The protein below binds the small molecule below.
Small molecule (SMILES): CCCCCCCCCCO[C@@H]1O[C@H](CO)[C@@H](O[C@H]2O[C@H](CO)[C@@H](O)[C@H](O)[C@H]2O)[C@H](O)[C@H]1O

Sequence of chain 1.C:
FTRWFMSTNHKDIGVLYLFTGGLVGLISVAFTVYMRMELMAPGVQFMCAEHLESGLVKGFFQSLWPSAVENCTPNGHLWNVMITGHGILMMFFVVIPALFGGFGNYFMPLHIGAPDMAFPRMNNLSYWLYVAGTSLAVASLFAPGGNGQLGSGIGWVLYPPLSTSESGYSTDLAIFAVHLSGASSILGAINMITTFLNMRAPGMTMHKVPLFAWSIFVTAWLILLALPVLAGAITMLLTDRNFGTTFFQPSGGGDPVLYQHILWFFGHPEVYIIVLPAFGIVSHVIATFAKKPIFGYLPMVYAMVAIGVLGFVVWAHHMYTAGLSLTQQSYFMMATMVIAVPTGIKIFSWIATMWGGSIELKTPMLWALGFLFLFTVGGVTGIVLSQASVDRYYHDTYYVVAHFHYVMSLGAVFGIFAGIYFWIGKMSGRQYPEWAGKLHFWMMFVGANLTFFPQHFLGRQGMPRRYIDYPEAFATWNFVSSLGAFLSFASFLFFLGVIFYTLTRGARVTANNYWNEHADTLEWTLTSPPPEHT

Binding-site contacts:
Ligand atom C22 contacts residue TRD1 of chain 1.JA at 3.9 Å.
Ligand atom C7 contacts residue GLN61 of chain 1.C at 4.4 Å.
Ligand atom C6 contacts residue PRO82 of chain 1.C at 4.0 Å (hydrophobic).
Ligand atom O3 contacts residue SER83 of chain 1.C at 4.3 Å.
Ligand atom O49 contacts residue PHE62 of chain 1.C at 2.8 Å.
Ligand atom C34 contacts residue VAL49 of chain 1.C at 4.2 Å (hydrophobic).
Ligand atom C28 contacts residue PHE502 of chain 1.C at 4.3 Å (hydrophobic).
Ligand atom C5 contacts residue GLN61 of chain 1.C at 3.7 Å.
Ligand atom C43 contacts residue PHE505 of chain 1.C at 3.7 Å (hydrophobic).
Ligand atom O49 contacts residue PRO82 of chain 1.C at 3.6 Å.
Ligand atom C1 contacts residue MET56 of chain 1.C at 4.5 Å (hydrophobic).
Ligand atom C37 contacts residue PHE505 of chain 1.C at 4.2 Å (hydrophobic).
Ligand atom C37 contacts residue VAL49 of chain 1.C at 4.0 Å (hydrophobic).
Ligand atom C43 contacts residue PHE502 of chain 1.C at 3.8 Å (hydrophobic).
Ligand atom O49 contacts residue MET56 of chain 1.C at 4.2 Å.
Ligand atom O55 contacts residue GLN61 of chain 1.C at 3.8 Å.
Ligand atom C43 contacts residue ALA506 of chain 1.C at 4.4 Å (hydrophobic).
Ligand atom C18 contacts residue PHE62 of chain 1.C at 4.1 Å (hydrophobic).
Ligand atom C25 contacts residue PHE502 of chain 1.C at 4.2 Å (hydrophobic).
Ligand atom C19 contacts residue MET56 of chain 1.C at 4.2 Å (hydrophobic).
Ligand atom O4 contacts residue VAL85 of chain 1.C at 4.1 Å.
Ligand atom C28 contacts residue TRD1 of chain 1.JA at 3.8 Å.
Ligand atom C1 contacts residue PHE62 of chain 1.C at 4.2 Å (hydrophobic).
Ligand atom O16 contacts residue MET56 of chain 1.C at 4.2 Å.
Ligand atom O55 contacts residue PRO82 of chain 1.C at 4.1 Å.
Ligand atom C19 contacts residue TRD1 of chain 1.JA at 3.8 Å.
Ligand atom C2 contacts residue PRO82 of chain 1.C at 3.8 Å (hydrophobic).
Ligand atom C1 contacts residue PRO82 of chain 1.C at 4.2 Å (hydrophobic).
Ligand atom O3 contacts residue GLN61 of chain 1.C at 3.3 Å.
Ligand atom O61 contacts residue TRD1 of chain 1.JA at 4.4 Å.
Ligand atom C18 contacts residue TRD1 of chain 1.JA at 3.9 Å.
Ligand atom C28 contacts residue MET53 of chain 1.C at 3.7 Å (hydrophobic).
Ligand atom C18 contacts residue MET56 of chain 1.C at 4.0 Å (hydrophobic).
Ligand atom C22 contacts residue MET53 of chain 1.C at 4.0 Å (hydrophobic).
Ligand atom C31 contacts residue PHE502 of chain 1.C at 3.8 Å (hydrophobic).
Ligand atom C34 contacts residue TRD1 of chain 1.JA at 3.9 Å.
Ligand atom C25 contacts residue MET53 of chain 1.C at 4.2 Å (hydrophobic).
Ligand atom C22 contacts residue MET56 of chain 1.C at 4.3 Å (hydrophobic).
Ligand atom C37 contacts residue PHE502 of chain 1.C at 4.1 Å (hydrophobic).
Ligand atom O4 contacts residue GLN61 of chain 1.C at 3.8 Å.